The small molecule below binds the protein below.
Small molecule (SMILES): O=C(O)c1ccc(CCNS(=O)(=O)c2ccsc2C(=O)O)cc1

Binding-site contacts:
Ligand atom OAA contacts residue GLY317 of chain 1.B at 3.9 Å.
Ligand atom CAH contacts residue GLN117 of chain 1.B at 3.8 Å.
Ligand atom CAQ contacts residue ARG201 of chain 1.B at 3.7 Å.
Ligand atom OAF contacts residue SER61 of chain 1.B at 2.7 Å (h-bond).
Ligand atom OAE contacts residue ARG201 of chain 1.B at 3.3 Å (salt-bridge).
Ligand atom NAO contacts residue ALA315 of chain 1.B at 2.7 Å (h-bond).
Ligand atom CAL contacts residue GLY317 of chain 1.B at 3.5 Å.
Ligand atom SAW contacts residue SER61 of chain 1.B at 3.6 Å (h-bond).
Ligand atom CAJ contacts residue ASN340 of chain 1.B at 3.5 Å.
Ligand atom OAD contacts residue LYS64 of chain 1.B at 3.3 Å (salt-bridge).
Ligand atom OAD contacts residue TYR218 of chain 1.B at 3.5 Å.
Ligand atom OAD contacts residue SER61 of chain 1.B at 2.5 Å (h-bond).
Ligand atom OAC contacts residue TYR218 of chain 1.B at 4.0 Å.
Ligand atom CAV contacts residue SER61 of chain 1.B at 3.3 Å.
Ligand atom CAG contacts residue TYR147 of chain 1.B at 3.9 Å (hydrophobic).
Ligand atom CAL contacts residue ASN340 of chain 1.B at 3.4 Å.
Ligand atom OAC contacts residue ASN149 of chain 1.B at 2.8 Å (h-bond).
Ligand atom CAJ contacts residue GLY317 of chain 1.B at 3.6 Å.
Ligand atom OAF contacts residue ALA315 of chain 1.B at 2.7 Å (h-bond).
Ligand atom CAH contacts residue LEU116 of chain 1.B at 4.0 Å (hydrophobic).
Ligand atom CAR contacts residue GLY314 of chain 1.B at 3.9 Å.
Ligand atom CAN contacts residue ALA315 of chain 1.B at 3.6 Å (hydrophobic).
Ligand atom OAD contacts residue ASN149 of chain 1.B at 3.7 Å.
Ligand atom OAF contacts residue GLY314 of chain 1.B at 3.6 Å.
Ligand atom OAC contacts residue GLN117 of chain 1.B at 3.5 Å (h-bond).
Ligand atom SAP contacts residue TYR147 of chain 1.B at 4.0 Å.
Ligand atom CAR contacts residue ALA315 of chain 1.B at 3.1 Å (hydrophobic).
Ligand atom SAW contacts residue ASN149 of chain 1.B at 3.9 Å.
Ligand atom OAF contacts residue GLY60 of chain 1.B at 4.0 Å.
Ligand atom CAG contacts residue LEU290 of chain 1.B at 3.9 Å (hydrophobic).
Ligand atom CAU contacts residue SER61 of chain 1.B at 3.6 Å.
Ligand atom OAB contacts residue SER61 of chain 1.B at 3.8 Å.
Ligand atom CAR contacts residue SER61 of chain 1.B at 3.0 Å.
Ligand atom CAJ contacts residue THR316 of chain 1.B at 3.3 Å.
Ligand atom CAL contacts residue THR316 of chain 1.B at 3.5 Å.
Ligand atom OAA contacts residue ARG201 of chain 1.B at 2.8 Å (salt-bridge).
Ligand atom CAM contacts residue ALA315 of chain 1.B at 3.3 Å (hydrophobic).
Ligand atom CAG contacts residue LEU116 of chain 1.B at 3.7 Å (hydrophobic).
Ligand atom OAB contacts residue GLY314 of chain 1.B at 3.4 Å.
Ligand atom OAB contacts residue ALA315 of chain 1.B at 3.0 Å (h-bond).

Sequence of chain 1.B:
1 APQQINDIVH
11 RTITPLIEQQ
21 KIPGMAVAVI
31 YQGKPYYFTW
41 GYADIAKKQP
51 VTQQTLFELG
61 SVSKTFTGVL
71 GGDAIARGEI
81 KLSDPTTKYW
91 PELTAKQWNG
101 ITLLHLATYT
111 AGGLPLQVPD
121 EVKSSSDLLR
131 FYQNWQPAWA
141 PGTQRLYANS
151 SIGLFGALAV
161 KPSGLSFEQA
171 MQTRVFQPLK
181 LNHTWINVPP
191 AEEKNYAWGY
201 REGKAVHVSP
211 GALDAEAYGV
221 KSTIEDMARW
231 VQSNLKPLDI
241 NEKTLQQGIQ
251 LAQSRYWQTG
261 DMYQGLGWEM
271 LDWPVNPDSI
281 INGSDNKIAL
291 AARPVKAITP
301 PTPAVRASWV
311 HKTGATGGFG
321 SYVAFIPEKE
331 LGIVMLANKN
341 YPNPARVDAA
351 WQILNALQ